Sequence of chain 1.D:
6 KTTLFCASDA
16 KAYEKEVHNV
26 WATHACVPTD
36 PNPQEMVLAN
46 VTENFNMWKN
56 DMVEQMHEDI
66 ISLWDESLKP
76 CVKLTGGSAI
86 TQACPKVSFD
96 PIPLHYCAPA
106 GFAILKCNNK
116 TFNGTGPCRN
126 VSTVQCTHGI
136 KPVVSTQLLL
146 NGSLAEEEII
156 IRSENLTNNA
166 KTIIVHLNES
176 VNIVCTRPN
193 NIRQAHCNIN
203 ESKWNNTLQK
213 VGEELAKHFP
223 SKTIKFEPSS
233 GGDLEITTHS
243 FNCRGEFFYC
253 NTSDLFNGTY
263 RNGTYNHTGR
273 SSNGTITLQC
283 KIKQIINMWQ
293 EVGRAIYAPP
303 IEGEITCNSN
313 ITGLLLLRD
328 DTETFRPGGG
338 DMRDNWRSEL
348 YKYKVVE

This protein binds this small molecule.
Small molecule (SMILES): CC(=O)N[C@@H]1[C@@H](O)[C@H](O)[C@@H](CO)O[C@H]1O

Binding-site contacts:
Ligand atom O5 contacts residue ASN253 of chain 1.D at 2.3 Å (h-bond).
Ligand atom C8 contacts residue LEU236 of chain 1.D at 3.9 Å (hydrophobic).
Ligand atom O6 contacts residue ASN253 of chain 1.D at 4.4 Å.
Ligand atom C7 contacts residue ASN253 of chain 1.D at 3.4 Å.
Ligand atom C2 contacts residue ASN253 of chain 1.D at 2.5 Å.
Ligand atom C1 contacts residue ASN253 of chain 1.D at 1.4 Å.
Ligand atom C5 contacts residue SER255 of chain 1.D at 3.6 Å.
Ligand atom O5 contacts residue SER255 of chain 1.D at 3.4 Å (h-bond).
Ligand atom C8 contacts residue THR240 of chain 1.D at 3.6 Å.
Ligand atom C6 contacts residue SER255 of chain 1.D at 4.1 Å.
Ligand atom C8 contacts residue THR239 of chain 1.D at 3.9 Å.
Ligand atom O7 contacts residue LYS283 of chain 1.D at 3.9 Å.
Ligand atom C3 contacts residue ASN253 of chain 1.D at 3.8 Å.
Ligand atom C4 contacts residue ASN253 of chain 1.D at 4.2 Å.
Ligand atom O7 contacts residue ASN253 of chain 1.D at 3.4 Å (h-bond).
Ligand atom N2 contacts residue ASN253 of chain 1.D at 2.9 Å (h-bond).
Ligand atom C5 contacts residue ASN253 of chain 1.D at 3.6 Å.
Ligand atom C1 contacts residue SER255 of chain 1.D at 3.6 Å.
Ligand atom O6 contacts residue SER255 of chain 1.D at 4.2 Å.